This small molecule binds to this protein.
Small molecule (SMILES): CC(=O)N[C@H]1[C@H](O[C@H]2[C@H](O)[C@@H](NC(C)=O)CO[C@@H]2CO)O[C@H](CO)[C@@H](O)[C@@H]1O

Sequence of chain 1.A:
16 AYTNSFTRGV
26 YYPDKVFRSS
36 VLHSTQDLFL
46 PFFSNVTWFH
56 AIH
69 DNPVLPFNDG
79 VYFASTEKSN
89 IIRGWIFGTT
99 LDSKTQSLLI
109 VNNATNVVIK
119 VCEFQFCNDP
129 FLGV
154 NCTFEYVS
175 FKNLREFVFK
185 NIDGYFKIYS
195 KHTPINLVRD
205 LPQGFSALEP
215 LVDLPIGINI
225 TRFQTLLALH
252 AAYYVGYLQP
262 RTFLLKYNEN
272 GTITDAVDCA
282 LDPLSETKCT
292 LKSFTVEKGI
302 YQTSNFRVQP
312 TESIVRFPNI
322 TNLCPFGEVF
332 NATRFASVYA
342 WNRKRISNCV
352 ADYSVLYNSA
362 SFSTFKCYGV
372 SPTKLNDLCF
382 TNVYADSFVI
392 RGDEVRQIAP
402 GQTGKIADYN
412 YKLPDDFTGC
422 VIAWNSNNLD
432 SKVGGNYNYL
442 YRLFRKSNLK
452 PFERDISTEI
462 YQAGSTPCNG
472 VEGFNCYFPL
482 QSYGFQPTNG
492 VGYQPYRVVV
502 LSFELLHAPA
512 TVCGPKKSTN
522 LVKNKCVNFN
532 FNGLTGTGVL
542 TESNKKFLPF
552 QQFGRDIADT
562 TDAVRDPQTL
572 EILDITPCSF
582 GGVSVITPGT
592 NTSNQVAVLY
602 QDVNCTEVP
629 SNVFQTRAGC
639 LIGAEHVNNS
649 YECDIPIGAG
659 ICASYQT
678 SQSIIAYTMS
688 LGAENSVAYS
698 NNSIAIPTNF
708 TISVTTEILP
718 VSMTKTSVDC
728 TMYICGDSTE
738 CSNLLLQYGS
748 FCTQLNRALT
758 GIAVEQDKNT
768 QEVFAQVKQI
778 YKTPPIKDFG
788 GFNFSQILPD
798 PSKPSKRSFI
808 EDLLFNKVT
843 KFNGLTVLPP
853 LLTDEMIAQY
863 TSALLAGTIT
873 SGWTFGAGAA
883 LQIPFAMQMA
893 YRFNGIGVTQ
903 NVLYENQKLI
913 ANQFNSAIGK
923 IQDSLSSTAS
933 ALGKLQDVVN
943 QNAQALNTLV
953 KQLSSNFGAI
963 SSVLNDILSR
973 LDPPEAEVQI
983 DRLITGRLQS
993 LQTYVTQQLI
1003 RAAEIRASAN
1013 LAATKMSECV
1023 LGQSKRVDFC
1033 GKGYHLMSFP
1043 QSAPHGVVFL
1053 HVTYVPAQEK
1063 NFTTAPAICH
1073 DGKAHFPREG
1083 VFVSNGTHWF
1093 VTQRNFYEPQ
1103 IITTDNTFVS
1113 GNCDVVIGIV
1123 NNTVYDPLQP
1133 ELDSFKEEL

Binding-site contacts:
Ligand atom C5 contacts residue GLN915 of chain 1.A at 4.3 Å.
Ligand atom C8 contacts residue ASN706 of chain 1.A at 4.4 Å.
Ligand atom C7 contacts residue LEU911 of chain 1.A at 3.9 Å (hydrophobic).
Ligand atom O4 contacts residue LEU911 of chain 1.A at 3.5 Å.
Ligand atom O7 contacts residue LEU911 of chain 1.A at 3.4 Å.
Ligand atom C6 contacts residue GLN915 of chain 1.A at 4.1 Å.
Ligand atom C3 contacts residue ASN706 of chain 1.A at 3.8 Å.
Ligand atom N2 contacts residue LEU911 of chain 1.A at 4.5 Å.
Ligand atom N2 contacts residue ASN706 of chain 1.A at 2.9 Å (h-bond).
Ligand atom C5 contacts residue LEU911 of chain 1.A at 4.3 Å (hydrophobic).
Ligand atom C1 contacts residue GLN1060 of chain 1.A at 4.4 Å.
Ligand atom C5 contacts residue ASN706 of chain 1.A at 3.7 Å.
Ligand atom O7 contacts residue ASN706 of chain 1.A at 3.1 Å (h-bond).
Ligand atom O6 contacts residue GLN915 of chain 1.A at 3.2 Å (h-bond).
Ligand atom C7 contacts residue ASN706 of chain 1.A at 3.2 Å.
Ligand atom C3 contacts residue LEU911 of chain 1.A at 4.3 Å (hydrophobic).
Ligand atom O7 contacts residue GLN1060 of chain 1.A at 3.4 Å (h-bond).
Ligand atom C2 contacts residue ASN706 of chain 1.A at 2.5 Å.
Ligand atom C1 contacts residue ASN706 of chain 1.A at 1.4 Å.
Ligand atom O5 contacts residue ASN706 of chain 1.A at 2.4 Å (h-bond).
Ligand atom C4 contacts residue ASN706 of chain 1.A at 4.2 Å.
Ligand atom C4 contacts residue LEU911 of chain 1.A at 4.2 Å (hydrophobic).
Ligand atom C7 contacts residue GLN1060 of chain 1.A at 4.5 Å.